Sequence of chain 1.A:
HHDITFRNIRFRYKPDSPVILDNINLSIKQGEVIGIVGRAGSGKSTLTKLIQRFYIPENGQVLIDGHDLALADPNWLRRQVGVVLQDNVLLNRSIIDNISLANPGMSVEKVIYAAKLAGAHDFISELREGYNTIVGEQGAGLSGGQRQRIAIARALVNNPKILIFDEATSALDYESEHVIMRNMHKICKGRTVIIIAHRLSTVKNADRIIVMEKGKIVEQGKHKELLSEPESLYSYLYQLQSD

Binding-site contacts:
Ligand atom N4 contacts residue TYR13 of chain 1.A at 3.5 Å.
Ligand atom O5 contacts residue SER45 of chain 1.A at 3.6 Å.
Ligand atom P1 contacts residue LYS44 of chain 1.A at 3.6 Å.
Ligand atom O11 contacts residue ILE20 of chain 1.A at 3.2 Å.
Ligand atom O4 contacts residue LYS44 of chain 1.A at 3.7 Å.
Ligand atom C6 contacts residue TYR13 of chain 1.A at 3.6 Å (hydrophobic).
Ligand atom O8 contacts residue TYR13 of chain 1.A at 3.5 Å.
Ligand atom O2 contacts residue LYS44 of chain 1.A at 2.8 Å (salt-bridge).
Ligand atom O1 contacts residue SER45 of chain 1.A at 2.7 Å (h-bond).
Ligand atom O3 contacts residue LYS44 of chain 1.A at 3.6 Å.
Ligand atom N2 contacts residue LYS49 of chain 1.A at 3.2 Å (salt-bridge).
Ligand atom O1 contacts residue LYS44 of chain 1.A at 3.5 Å (salt-bridge).
Ligand atom C7 contacts residue TYR13 of chain 1.A at 3.5 Å (hydrophobic).
Ligand atom O4 contacts residue SER45 of chain 1.A at 3.5 Å (h-bond).
Ligand atom O12 contacts residue PRO18 of chain 1.A at 3.7 Å.
Ligand atom N1 contacts residue TYR13 of chain 1.A at 3.3 Å.
Ligand atom N2 contacts residue TYR13 of chain 1.A at 3.4 Å.
Ligand atom N3 contacts residue TYR55 of chain 1.A at 3.6 Å.
Ligand atom O4 contacts residue GLY43 of chain 1.A at 3.3 Å.
Ligand atom C1 contacts residue GLY41 of chain 1.A at 3.6 Å.
Ligand atom C8 contacts residue TYR13 of chain 1.A at 3.4 Å (hydrophobic).
Ligand atom O15 contacts residue GLY41 of chain 1.A at 3.5 Å.
Ligand atom C9 contacts residue TYR13 of chain 1.A at 3.4 Å (hydrophobic).
Ligand atom O8 contacts residue ILE20 of chain 1.A at 3.5 Å.
Ligand atom O6 contacts residue SER42 of chain 1.A at 3.8 Å.
Ligand atom C10 contacts residue TYR13 of chain 1.A at 3.3 Å (hydrophobic).
Ligand atom O6 contacts residue GLY43 of chain 1.A at 3.3 Å (h-bond).
Ligand atom O6 contacts residue GLY41 of chain 1.A at 3.4 Å.
Ligand atom P2 contacts residue THR46 of chain 1.A at 3.8 Å.
Ligand atom O4 contacts residue THR46 of chain 1.A at 2.6 Å (h-bond).
Ligand atom O2 contacts residue GLY43 of chain 1.A at 3.0 Å (h-bond).
Ligand atom C1 contacts residue ILE20 of chain 1.A at 3.6 Å (hydrophobic).
Ligand atom O2 contacts residue GLY41 of chain 1.A at 3.6 Å (h-bond).
Ligand atom O2 contacts residue SER42 of chain 1.A at 3.1 Å (h-bond).
Ligand atom P1 contacts residue GLY41 of chain 1.A at 3.6 Å.
Ligand atom N5 contacts residue TYR13 of chain 1.A at 3.3 Å.
Ligand atom C2 contacts residue ILE20 of chain 1.A at 3.7 Å (hydrophobic).
Ligand atom N3 contacts residue TYR13 of chain 1.A at 3.8 Å.
Ligand atom O2 contacts residue ARG39 of chain 1.A at 3.7 Å.
Ligand atom O3 contacts residue GLY41 of chain 1.A at 3.0 Å (h-bond).

The protein below binds the small molecule below.
Small molecule (SMILES): Nc1ncnc2c1ncn2[C@@H]1O[C@H](CO[P](=O)(O)OP(=O)(O)O)[C@H]2O[C@]3(O[C@H]21)C([N+](=O)[O-])=CC([N+](=O)[O-])=C[C@H]3[N+](=O)[O-]